Sequence of chain 1.A:
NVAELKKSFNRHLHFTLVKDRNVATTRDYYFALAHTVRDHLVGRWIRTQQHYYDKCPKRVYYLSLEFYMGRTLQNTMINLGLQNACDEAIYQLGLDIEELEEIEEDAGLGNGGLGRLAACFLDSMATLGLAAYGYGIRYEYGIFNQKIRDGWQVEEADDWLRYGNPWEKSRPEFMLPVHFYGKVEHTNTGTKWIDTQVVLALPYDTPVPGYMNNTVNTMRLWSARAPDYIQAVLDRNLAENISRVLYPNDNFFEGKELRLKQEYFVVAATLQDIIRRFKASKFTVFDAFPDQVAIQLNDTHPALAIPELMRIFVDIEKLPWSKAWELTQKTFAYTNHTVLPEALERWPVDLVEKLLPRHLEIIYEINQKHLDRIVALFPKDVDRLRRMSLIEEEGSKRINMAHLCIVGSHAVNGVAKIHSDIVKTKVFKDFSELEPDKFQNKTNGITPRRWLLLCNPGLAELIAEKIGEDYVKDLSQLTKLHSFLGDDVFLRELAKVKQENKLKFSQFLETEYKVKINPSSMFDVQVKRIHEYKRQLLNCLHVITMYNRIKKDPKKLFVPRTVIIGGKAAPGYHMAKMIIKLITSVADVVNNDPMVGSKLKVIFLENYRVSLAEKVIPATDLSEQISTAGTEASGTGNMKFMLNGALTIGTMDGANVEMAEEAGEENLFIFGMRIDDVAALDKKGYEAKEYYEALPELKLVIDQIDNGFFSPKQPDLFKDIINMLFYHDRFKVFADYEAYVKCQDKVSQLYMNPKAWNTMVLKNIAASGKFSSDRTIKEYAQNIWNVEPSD

This protein binds this small molecule.
Small molecule (SMILES): OC[C@H]1O[C@H](O)[C@H](O)[C@@H](O)[C@@H]1O

Binding-site contacts:
Ligand atom C2 contacts residue GLU672 of chain 1.A at 4.0 Å.
Ligand atom O2 contacts residue GLU672 of chain 1.A at 3.4 Å (salt-bridge).
Ligand atom C4 contacts residue GLY675 of chain 1.A at 3.9 Å.
Ligand atom O2 contacts residue TYR573 of chain 1.A at 3.0 Å (h-bond).
Ligand atom O6 contacts residue LEU139 of chain 1.A at 3.9 Å.
Ligand atom O6 contacts residue VAL455 of chain 1.A at 3.4 Å.
Ligand atom O3 contacts residue GLY675 of chain 1.A at 3.3 Å (h-bond).
Ligand atom C2 contacts residue ASN284 of chain 1.A at 4.2 Å.
Ligand atom C1 contacts residue ASN284 of chain 1.A at 4.1 Å.
Ligand atom O1 contacts residue ASN284 of chain 1.A at 3.9 Å.
Ligand atom C6 contacts residue HIS377 of chain 1.A at 3.4 Å.
Ligand atom O6 contacts residue ASN484 of chain 1.A at 2.8 Å (h-bond).
Ligand atom C5 contacts residue GLY135 of chain 1.A at 3.7 Å.
Ligand atom O1 contacts residue LEU136 of chain 1.A at 3.5 Å (h-bond).
Ligand atom C6 contacts residue ASN484 of chain 1.A at 3.3 Å.
Ligand atom O5 contacts residue LEU136 of chain 1.A at 3.7 Å.
Ligand atom O4 contacts residue SER674 of chain 1.A at 3.6 Å.
Ligand atom O5 contacts residue HIS377 of chain 1.A at 3.5 Å (h-bond).
Ligand atom O2 contacts residue ASN284 of chain 1.A at 3.1 Å (h-bond).
Ligand atom C6 contacts residue LEU139 of chain 1.A at 4.1 Å (hydrophobic).
Ligand atom O5 contacts residue GLY135 of chain 1.A at 4.1 Å.
Ligand atom C5 contacts residue LEU136 of chain 1.A at 3.7 Å (hydrophobic).
Ligand atom C3 contacts residue GLY675 of chain 1.A at 4.0 Å.
Ligand atom O4 contacts residue GLY675 of chain 1.A at 2.9 Å (h-bond).
Ligand atom C2 contacts residue HIS377 of chain 1.A at 3.6 Å.
Ligand atom O3 contacts residue GLU672 of chain 1.A at 2.7 Å (salt-bridge).
Ligand atom C6 contacts residue GLY135 of chain 1.A at 3.7 Å.
Ligand atom O6 contacts residue HIS377 of chain 1.A at 2.6 Å (h-bond).
Ligand atom C3 contacts residue GLU672 of chain 1.A at 3.5 Å.
Ligand atom C1 contacts residue HIS377 of chain 1.A at 4.0 Å.
Ligand atom C6 contacts residue LEU136 of chain 1.A at 3.9 Å (hydrophobic).
Ligand atom C1 contacts residue LEU136 of chain 1.A at 4.2 Å (hydrophobic).
Ligand atom C5 contacts residue HIS377 of chain 1.A at 4.1 Å.
Ligand atom O2 contacts residue HIS377 of chain 1.A at 4.1 Å.
Ligand atom C4 contacts residue ASN484 of chain 1.A at 4.0 Å.
Ligand atom O4 contacts residue ASN484 of chain 1.A at 3.4 Å (h-bond).
Ligand atom O4 contacts residue THR676 of chain 1.A at 4.1 Å.
Ligand atom O1 contacts residue GLY135 of chain 1.A at 3.8 Å.
Ligand atom O3 contacts residue ALA673 of chain 1.A at 3.4 Å (h-bond).
Ligand atom O3 contacts residue SER674 of chain 1.A at 3.1 Å (h-bond).